This small molecule binds to this protein.
Small molecule (SMILES): CN(C)c1ccc2c(-c3cc(C(=O)NCCOCCOCCCCNS(=O)(=O)C(F)(F)F)ccc3C(=O)O)c3ccc(=[N+](C)C)cc-3oc2c1

Binding-site contacts:
Ligand atom C5 contacts residue THR170 of chain 1.B at 3.7 Å.
Ligand atom C31 contacts residue PRO172 of chain 1.B at 3.7 Å (hydrophobic).
Ligand atom C21 contacts residue GLN163 of chain 1.B at 3.2 Å.
Ligand atom C30 contacts residue GLU168 of chain 1.B at 3.6 Å.
Ligand atom N contacts residue THR146 of chain 1.B at 3.5 Å.
Ligand atom O4 contacts residue ASP104 of chain 1.B at 3.2 Å (salt-bridge).
Ligand atom O contacts residue GLY169 of chain 1.B at 3.7 Å.
Ligand atom C29 contacts residue GLU168 of chain 1.B at 3.3 Å.
Ligand atom C28 contacts residue GLY169 of chain 1.B at 3.7 Å.
Ligand atom C26 contacts residue MET173 of chain 1.B at 3.2 Å (hydrophobic).
Ligand atom N1 contacts residue ASP104 of chain 1.B at 3.0 Å (salt-bridge).
Ligand atom F2 contacts residue ILE130 of chain 1.B at 3.7 Å.
Ligand atom C contacts residue THR146 of chain 1.B at 3.7 Å.
Ligand atom F1 contacts residue TRP139 of chain 1.B at 3.1 Å.
Ligand atom C5 contacts residue PHE147 of chain 1.B at 3.5 Å (hydrophobic).
Ligand atom C20 contacts residue VAL165 of chain 1.B at 3.8 Å (hydrophobic).
Ligand atom C8 contacts residue ASN270 of chain 1.B at 3.8 Å.
Ligand atom O contacts residue THR170 of chain 1.B at 2.7 Å (h-bond).
Ligand atom O1 contacts residue PHE147 of chain 1.B at 3.1 Å.
Ligand atom C2 contacts residue THR170 of chain 1.B at 3.7 Å.
Ligand atom C27 contacts residue GLY169 of chain 1.B at 3.8 Å.
Ligand atom F2 contacts residue ASP104 of chain 1.B at 3.6 Å.
Ligand atom C11 contacts residue THR146 of chain 1.B at 3.5 Å.
Ligand atom C25 contacts residue GLY169 of chain 1.B at 3.6 Å.
Ligand atom C27 contacts residue MET173 of chain 1.B at 3.4 Å (hydrophobic).
Ligand atom F2 contacts residue LEU244 of chain 1.B at 3.6 Å.
Ligand atom C19 contacts residue VAL165 of chain 1.B at 3.5 Å (hydrophobic).
Ligand atom F contacts residue LEU207 of chain 1.B at 3.6 Å.
Ligand atom C32 contacts residue GLU168 of chain 1.B at 3.4 Å.
Ligand atom N1 contacts residue ASN39 of chain 1.B at 3.5 Å (h-bond).
Ligand atom C7 contacts residue ASN270 of chain 1.B at 3.7 Å.
Ligand atom F1 contacts residue PHE147 of chain 1.B at 3.4 Å.
Ligand atom O4 contacts residue ASN39 of chain 1.B at 3.4 Å.
Ligand atom O1 contacts residue ALA143 of chain 1.B at 3.7 Å.
Ligand atom O4 contacts residue TRP105 of chain 1.B at 3.1 Å.
Ligand atom O3 contacts residue ASN39 of chain 1.B at 3.5 Å (h-bond).
Ligand atom C26 contacts residue GLY169 of chain 1.B at 3.6 Å.
Ligand atom O1 contacts residue THR170 of chain 1.B at 3.3 Å.
Ligand atom O3 contacts residue PHE166 of chain 1.B at 3.0 Å.
Ligand atom O3 contacts residue PHE147 of chain 1.B at 3.6 Å.

Sequence of chain 1.B:
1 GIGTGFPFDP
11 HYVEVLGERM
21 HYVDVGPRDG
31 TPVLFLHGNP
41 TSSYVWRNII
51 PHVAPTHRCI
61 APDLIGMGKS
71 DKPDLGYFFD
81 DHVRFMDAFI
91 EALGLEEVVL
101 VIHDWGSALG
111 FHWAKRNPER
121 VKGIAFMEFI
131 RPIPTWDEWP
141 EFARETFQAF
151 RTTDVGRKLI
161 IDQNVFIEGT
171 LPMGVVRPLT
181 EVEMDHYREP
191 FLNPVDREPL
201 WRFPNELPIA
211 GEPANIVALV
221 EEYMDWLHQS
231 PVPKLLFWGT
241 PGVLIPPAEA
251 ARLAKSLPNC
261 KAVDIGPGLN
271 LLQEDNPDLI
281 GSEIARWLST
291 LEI